Binding-site contacts:
Ligand atom C8 contacts residue MSE43 of chain 1.A at 3.1 Å.
Ligand atom C4 contacts residue ASN52 of chain 1.A at 4.2 Å.
Ligand atom O7 contacts residue GLU29 of chain 1.A at 4.5 Å.
Ligand atom C2 contacts residue TYR149 of chain 1.A at 4.0 Å (hydrophobic).
Ligand atom C2 contacts residue ASN52 of chain 1.A at 2.4 Å.
Ligand atom C5 contacts residue SER54 of chain 1.A at 3.6 Å.
Ligand atom C5 contacts residue ASN52 of chain 1.A at 3.7 Å.
Ligand atom O5 contacts residue ASN52 of chain 1.A at 2.3 Å (h-bond).
Ligand atom C7 contacts residue MSE43 of chain 1.A at 3.6 Å.
Ligand atom O7 contacts residue ASN52 of chain 1.A at 3.5 Å (h-bond).
Ligand atom C8 contacts residue ASP40 of chain 1.A at 4.2 Å.
Ligand atom N2 contacts residue TYR149 of chain 1.A at 3.0 Å (h-bond).
Ligand atom O7 contacts residue MSE43 of chain 1.A at 4.3 Å.
Ligand atom C6 contacts residue SER54 of chain 1.A at 3.5 Å.
Ligand atom O5 contacts residue SER54 of chain 1.A at 3.4 Å.
Ligand atom N2 contacts residue ASN52 of chain 1.A at 2.9 Å (h-bond).
Ligand atom C8 contacts residue TYR149 of chain 1.A at 4.2 Å (hydrophobic).
Ligand atom N2 contacts residue MSE43 of chain 1.A at 3.9 Å.
Ligand atom N2 contacts residue ASP40 of chain 1.A at 4.2 Å.
Ligand atom C3 contacts residue ASN52 of chain 1.A at 3.8 Å.
Ligand atom C7 contacts residue ASN52 of chain 1.A at 3.6 Å.
Ligand atom C1 contacts residue TYR149 of chain 1.A at 3.9 Å (hydrophobic).
Ligand atom C7 contacts residue TYR149 of chain 1.A at 3.9 Å (hydrophobic).
Ligand atom C1 contacts residue ASN52 of chain 1.A at 1.4 Å.
Ligand atom C8 contacts residue THR38 of chain 1.A at 4.0 Å.
Ligand atom C1 contacts residue SER54 of chain 1.A at 4.1 Å.

A protein and the small-molecule ligand that binds it are described below.
Small molecule (SMILES): CC(=O)N[C@H]1[C@H](O[C@H]2[C@H](O)[C@@H](NC(C)=O)CO[C@@H]2CO)O[C@H](CO)[C@@H](O[C@H]2O[C@H](CO)[C@@H](O)[C@H](O[C@H]3O[C@H](CO)[C@@H](O)[C@H](O)[C@@H]3O)[C@@H]2O)[C@@H]1O

Sequence of chain 1.A:
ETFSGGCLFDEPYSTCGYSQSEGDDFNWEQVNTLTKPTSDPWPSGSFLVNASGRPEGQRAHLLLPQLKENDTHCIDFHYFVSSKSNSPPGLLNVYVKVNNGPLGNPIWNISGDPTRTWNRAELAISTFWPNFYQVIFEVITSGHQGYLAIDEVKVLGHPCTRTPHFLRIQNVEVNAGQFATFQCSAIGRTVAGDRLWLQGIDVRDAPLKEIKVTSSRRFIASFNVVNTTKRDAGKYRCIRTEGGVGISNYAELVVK